The small molecule below binds the protein below.
Small molecule (SMILES): CN1CCC2(CC1)CN(c1ncnc3[nH]c(Cl)c(-c4cccc(C#N)c4)c13)CCO2

Sequence of chain 1.C:
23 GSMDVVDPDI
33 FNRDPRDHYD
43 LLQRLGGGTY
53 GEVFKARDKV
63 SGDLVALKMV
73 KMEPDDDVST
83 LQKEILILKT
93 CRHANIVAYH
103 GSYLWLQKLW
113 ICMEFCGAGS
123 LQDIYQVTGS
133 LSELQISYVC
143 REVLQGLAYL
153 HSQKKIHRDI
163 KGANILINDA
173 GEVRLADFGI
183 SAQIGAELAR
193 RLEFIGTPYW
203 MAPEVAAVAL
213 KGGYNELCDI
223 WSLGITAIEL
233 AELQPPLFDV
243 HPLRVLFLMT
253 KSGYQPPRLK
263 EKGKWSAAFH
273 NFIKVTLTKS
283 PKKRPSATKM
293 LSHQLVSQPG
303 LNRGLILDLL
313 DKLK

Binding-site contacts:
Ligand atom C2 contacts residue ALA68 of chain 1.C at 3.9 Å (hydrophobic).
Ligand atom C13 contacts residue GLN124 of chain 1.C at 3.5 Å.
Ligand atom C5 contacts residue VAL55 of chain 1.C at 3.7 Å (hydrophobic).
Ligand atom C20 contacts residue ALA165 of chain 1.C at 3.8 Å (hydrophobic).
Ligand atom C15 contacts residue GLU116 of chain 1.C at 3.9 Å.
Ligand atom C10 contacts residue SER122 of chain 1.C at 3.7 Å.
Ligand atom C1 contacts residue LEU47 of chain 1.C at 3.7 Å (hydrophobic).
Ligand atom N6 contacts residue LYS70 of chain 1.C at 3.2 Å.
Ligand atom C12 contacts residue ASP125 of chain 1.C at 3.4 Å.
Ligand atom N5 contacts residue ALA68 of chain 1.C at 3.5 Å.
Ligand atom N6 contacts residue ASP179 of chain 1.C at 3.3 Å.
Ligand atom C19 contacts residue ASN166 of chain 1.C at 3.8 Å.
Ligand atom N4 contacts residue SER122 of chain 1.C at 3.6 Å.
Ligand atom C22 contacts residue ASP179 of chain 1.C at 3.5 Å.
Ligand atom C1 contacts residue CYS118 of chain 1.C at 3.0 Å (hydrophobic).
Ligand atom O1 contacts residue LEU47 of chain 1.C at 3.8 Å.
Ligand atom C9 contacts residue ASP125 of chain 1.C at 3.4 Å.
Ligand atom C14 contacts residue LEU168 of chain 1.C at 3.6 Å (hydrophobic).
Ligand atom C2 contacts residue GLU116 of chain 1.C at 3.9 Å.
Ligand atom C13 contacts residue ASP125 of chain 1.C at 3.6 Å.
Ligand atom C15 contacts residue LEU168 of chain 1.C at 3.5 Å (hydrophobic).
Ligand atom N5 contacts residue GLU116 of chain 1.C at 2.9 Å (salt-bridge).
Ligand atom C10 contacts residue ASP125 of chain 1.C at 3.6 Å.
Ligand atom C11 contacts residue ASP125 of chain 1.C at 3.2 Å.
Ligand atom N1 contacts residue LEU47 of chain 1.C at 3.6 Å.
Ligand atom N5 contacts residue LEU168 of chain 1.C at 3.6 Å.
Ligand atom CL1 contacts residue VAL99 of chain 1.C at 3.7 Å.
Ligand atom C19 contacts residue ASP179 of chain 1.C at 3.6 Å.
Ligand atom C2 contacts residue LEU168 of chain 1.C at 3.8 Å (hydrophobic).
Ligand atom C21 contacts residue LEU168 of chain 1.C at 3.6 Å (hydrophobic).
Ligand atom C12 contacts residue LEU47 of chain 1.C at 3.5 Å (hydrophobic).
Ligand atom C5 contacts residue LEU47 of chain 1.C at 3.9 Å (hydrophobic).
Ligand atom CL1 contacts residue MET115 of chain 1.C at 3.4 Å.
Ligand atom N2 contacts residue CYS118 of chain 1.C at 2.9 Å (h-bond).
Ligand atom O1 contacts residue GLY48 of chain 1.C at 3.6 Å.
Ligand atom N2 contacts residue PHE117 of chain 1.C at 3.6 Å.
Ligand atom C3 contacts residue LEU168 of chain 1.C at 3.9 Å (hydrophobic).
Ligand atom C10 contacts residue ALA165 of chain 1.C at 3.6 Å (hydrophobic).
Ligand atom N4 contacts residue ASP125 of chain 1.C at 2.9 Å (salt-bridge).
Ligand atom C1 contacts residue PHE117 of chain 1.C at 3.8 Å (hydrophobic).